Sequence of chain 1.K:
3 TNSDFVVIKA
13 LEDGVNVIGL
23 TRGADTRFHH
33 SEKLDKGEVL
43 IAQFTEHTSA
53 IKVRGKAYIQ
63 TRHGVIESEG

Sequence of chain 1.L:
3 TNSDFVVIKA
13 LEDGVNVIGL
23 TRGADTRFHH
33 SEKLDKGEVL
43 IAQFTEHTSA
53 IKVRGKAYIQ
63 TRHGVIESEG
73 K

Binding-site contacts:
Ligand atom OXT contacts residue THR47 of chain 1.K at 2.6 Å (h-bond).
Ligand atom OXT contacts residue GLY25 of chain 1.L at 4.0 Å.
Ligand atom N contacts residue THR23 of chain 1.L at 2.9 Å (h-bond).
Ligand atom N contacts residue GLY25 of chain 1.L at 2.7 Å (h-bond).
Ligand atom CD1 contacts residue THR47 of chain 1.K at 3.9 Å.
Ligand atom CB contacts residue THR23 of chain 1.L at 3.8 Å.
Ligand atom CZ3 contacts residue GLY21 of chain 1.K at 3.6 Å.
Ligand atom CH2 contacts residue GLY21 of chain 1.K at 3.5 Å.
Ligand atom CE3 contacts residue HIS31 of chain 1.K at 4.0 Å.
Ligand atom CD1 contacts residue SER51 of chain 1.L at 3.6 Å.
Ligand atom O contacts residue ARG24 of chain 1.L at 3.5 Å.
Ligand atom CZ2 contacts residue ALA44 of chain 1.K at 4.0 Å (hydrophobic).
Ligand atom CE2 contacts residue GLN45 of chain 1.K at 3.9 Å.
Ligand atom O contacts residue SER51 of chain 1.L at 2.9 Å (h-bond).
Ligand atom OXT contacts residue THR50 of chain 1.K at 2.9 Å (h-bond).
Ligand atom CE3 contacts residue HIS32 of chain 1.K at 4.0 Å.
Ligand atom NE1 contacts residue ALA44 of chain 1.K at 3.8 Å.
Ligand atom CB contacts residue THR28 of chain 1.L at 3.5 Å.
Ligand atom C contacts residue THR47 of chain 1.K at 3.5 Å.
Ligand atom CZ2 contacts residue ILE53 of chain 1.K at 4.0 Å (hydrophobic).
Ligand atom CA contacts residue GLY25 of chain 1.L at 3.5 Å.
Ligand atom CA contacts residue THR23 of chain 1.L at 3.8 Å.
Ligand atom NE1 contacts residue GLN45 of chain 1.K at 2.8 Å (h-bond).
Ligand atom CA contacts residue SER51 of chain 1.L at 3.9 Å.
Ligand atom CD1 contacts residue GLN45 of chain 1.K at 3.5 Å.
Ligand atom N contacts residue ASP27 of chain 1.L at 3.0 Å (salt-bridge).
Ligand atom CH2 contacts residue ILE20 of chain 1.K at 4.0 Å (hydrophobic).
Ligand atom C contacts residue THR50 of chain 1.K at 4.0 Å.
Ligand atom C contacts residue SER51 of chain 1.L at 3.6 Å.
Ligand atom N contacts residue ARG24 of chain 1.L at 3.9 Å.
Ligand atom CG contacts residue SER51 of chain 1.L at 3.9 Å.
Ligand atom CE2 contacts residue ALA44 of chain 1.K at 4.0 Å (hydrophobic).
Ligand atom CA contacts residue THR28 of chain 1.L at 3.2 Å.
Ligand atom O contacts residue GLY25 of chain 1.L at 3.0 Å (h-bond).
Ligand atom O contacts residue THR47 of chain 1.K at 3.6 Å.
Ligand atom OXT contacts residue HIS49 of chain 1.K at 3.8 Å.
Ligand atom N contacts residue THR28 of chain 1.L at 2.9 Å (h-bond).
Ligand atom C contacts residue GLY25 of chain 1.L at 3.5 Å.
Ligand atom CZ2 contacts residue THR50 of chain 1.K at 3.9 Å.
Ligand atom CB contacts residue SER51 of chain 1.L at 3.4 Å.

The protein below binds the small molecule below.
Small molecule (SMILES): N[C@@H](Cc1c[nH]c2ccccc12)C(=O)O